Sequence of chain 1.C:
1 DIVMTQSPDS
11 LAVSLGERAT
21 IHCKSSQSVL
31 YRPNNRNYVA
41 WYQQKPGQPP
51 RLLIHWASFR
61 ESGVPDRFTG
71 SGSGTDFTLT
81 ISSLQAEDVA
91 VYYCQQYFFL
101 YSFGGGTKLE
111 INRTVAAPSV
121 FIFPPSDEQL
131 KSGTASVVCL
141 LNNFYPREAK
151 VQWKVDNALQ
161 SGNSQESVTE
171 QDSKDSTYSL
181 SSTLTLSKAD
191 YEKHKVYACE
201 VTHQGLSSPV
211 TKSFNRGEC

Sequence of chain 1.B:
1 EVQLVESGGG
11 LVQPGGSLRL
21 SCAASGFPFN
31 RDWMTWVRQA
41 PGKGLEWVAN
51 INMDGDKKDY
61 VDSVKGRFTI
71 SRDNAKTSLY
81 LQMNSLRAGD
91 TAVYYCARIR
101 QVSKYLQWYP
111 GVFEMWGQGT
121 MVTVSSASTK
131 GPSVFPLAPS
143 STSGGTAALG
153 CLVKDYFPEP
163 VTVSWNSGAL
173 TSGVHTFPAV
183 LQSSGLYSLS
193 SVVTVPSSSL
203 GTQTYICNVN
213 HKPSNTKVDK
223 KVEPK

A protein and the small-molecule ligand that binds it are described below.
Small molecule (SMILES): CC(=O)N[C@H]1[C@H](O[C@H]2[C@H](O)[C@@H](NC(C)=O)CO[C@@H]2CO)O[C@H](CO)[C@@H](O[C@H]2O[C@H](CO[C@H]3O[C@H](CO)[C@@H](O)[C@H](O)[C@@H]3O)[C@@H](O)[C@H](O[C@H]3O[C@H](CO)[C@@H](O)[C@H](O)[C@@H]3O[C@H]3O[C@H](CO)[C@@H](O)[C@H](O)[C@@H]3O)[C@@H]2O)[C@@H]1O

Binding-site contacts:
Ligand atom C3 contacts residue GLU61 of chain 1.C at 3.9 Å.
Ligand atom C5 contacts residue THR181 of chain 1.A at 3.7 Å.
Ligand atom C1 contacts residue THR181 of chain 1.A at 4.2 Å.
Ligand atom O3 contacts residue GLU61 of chain 1.C at 3.2 Å.
Ligand atom C4 contacts residue ASN179 of chain 1.A at 4.2 Å.
Ligand atom C8 contacts residue SER103 of chain 1.B at 4.1 Å.
Ligand atom O4 contacts residue SER62 of chain 1.C at 4.3 Å.
Ligand atom O7 contacts residue EDO1 of chain 1.U at 3.7 Å.
Ligand atom C4 contacts residue ARG100 of chain 1.B at 3.4 Å.
Ligand atom C1 contacts residue ASN296 of chain 1.A at 4.0 Å.
Ligand atom C6 contacts residue GLU200 of chain 1.A at 4.1 Å.
Ligand atom C2 contacts residue SER62 of chain 1.C at 3.6 Å.
Ligand atom C5 contacts residue GLU200 of chain 1.A at 4.3 Å.
Ligand atom C6 contacts residue TYR198 of chain 1.A at 3.7 Å (hydrophobic).
Ligand atom C1 contacts residue ASN179 of chain 1.A at 1.4 Å.
Ligand atom C5 contacts residue ARG100 of chain 1.B at 4.1 Å.
Ligand atom O3 contacts residue SER62 of chain 1.C at 2.9 Å (h-bond).
Ligand atom O4 contacts residue GLU61 of chain 1.C at 2.5 Å (salt-bridge).
Ligand atom C8 contacts residue TYR198 of chain 1.A at 3.3 Å (hydrophobic).
Ligand atom O5 contacts residue GLU200 of chain 1.A at 3.3 Å (salt-bridge).
Ligand atom C1 contacts residue GLU200 of chain 1.A at 4.2 Å.
Ligand atom C3 contacts residue ASN179 of chain 1.A at 3.8 Å.
Ligand atom C6 contacts residue ARG100 of chain 1.B at 3.6 Å.
Ligand atom O7 contacts residue ARG36 of chain 1.C at 4.3 Å.
Ligand atom C3 contacts residue SER62 of chain 1.C at 3.5 Å.
Ligand atom C5 contacts residue ASN179 of chain 1.A at 3.6 Å.
Ligand atom O7 contacts residue ASN179 of chain 1.A at 3.6 Å.
Ligand atom O4 contacts residue HIS55 of chain 1.C at 4.0 Å.
Ligand atom C8 contacts residue LEU298 of chain 1.A at 3.7 Å (hydrophobic).
Ligand atom C4 contacts residue GLU61 of chain 1.C at 3.2 Å.
Ligand atom O5 contacts residue THR181 of chain 1.A at 3.9 Å.
Ligand atom O5 contacts residue ASN179 of chain 1.A at 2.3 Å (h-bond).
Ligand atom N2 contacts residue ASN179 of chain 1.A at 2.9 Å (h-bond).
Ligand atom C7 contacts residue ASN179 of chain 1.A at 3.5 Å.
Ligand atom O6 contacts residue GLU200 of chain 1.A at 3.0 Å (salt-bridge).
Ligand atom O7 contacts residue TRP56 of chain 1.C at 4.2 Å.
Ligand atom O6 contacts residue TYR198 of chain 1.A at 3.8 Å.
Ligand atom O4 contacts residue ARG100 of chain 1.B at 3.4 Å (salt-bridge).
Ligand atom C6 contacts residue THR181 of chain 1.A at 4.1 Å.
Ligand atom C2 contacts residue ASN179 of chain 1.A at 2.5 Å.

Sequence of chain 1.A:
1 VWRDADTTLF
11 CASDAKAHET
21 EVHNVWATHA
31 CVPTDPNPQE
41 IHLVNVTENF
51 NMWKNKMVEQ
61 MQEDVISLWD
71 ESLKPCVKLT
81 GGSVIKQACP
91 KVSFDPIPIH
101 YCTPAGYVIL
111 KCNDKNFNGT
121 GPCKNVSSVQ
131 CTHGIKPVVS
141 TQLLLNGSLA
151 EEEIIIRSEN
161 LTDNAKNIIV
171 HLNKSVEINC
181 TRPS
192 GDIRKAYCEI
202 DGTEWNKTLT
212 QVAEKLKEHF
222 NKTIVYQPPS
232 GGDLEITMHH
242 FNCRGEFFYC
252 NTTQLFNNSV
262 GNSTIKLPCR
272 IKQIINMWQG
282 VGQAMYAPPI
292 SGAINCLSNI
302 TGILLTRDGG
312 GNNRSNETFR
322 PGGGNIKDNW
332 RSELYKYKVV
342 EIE